Sequence of chain 1.E:
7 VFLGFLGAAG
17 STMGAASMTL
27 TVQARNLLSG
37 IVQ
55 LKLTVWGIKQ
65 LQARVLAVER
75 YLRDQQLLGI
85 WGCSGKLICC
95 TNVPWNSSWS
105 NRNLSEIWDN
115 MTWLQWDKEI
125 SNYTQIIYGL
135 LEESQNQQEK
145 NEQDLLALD

Binding-site contacts:
Ligand atom C3 contacts residue ASN100 of chain 1.E at 3.7 Å.
Ligand atom O7 contacts residue ASN100 of chain 1.E at 3.8 Å.
Ligand atom C8 contacts residue ASN100 of chain 1.E at 4.4 Å.
Ligand atom C5 contacts residue ASN100 of chain 1.E at 3.4 Å.
Ligand atom C2 contacts residue ASN100 of chain 1.E at 2.4 Å.
Ligand atom C5 contacts residue SER102 of chain 1.E at 3.7 Å.
Ligand atom O5 contacts residue ASN100 of chain 1.E at 2.2 Å (h-bond).
Ligand atom O6 contacts residue SER102 of chain 1.E at 3.5 Å (h-bond).
Ligand atom O5 contacts residue SER102 of chain 1.E at 3.5 Å (h-bond).
Ligand atom C7 contacts residue ASN100 of chain 1.E at 3.3 Å.
Ligand atom C6 contacts residue SER102 of chain 1.E at 4.2 Å.
Ligand atom C1 contacts residue SER102 of chain 1.E at 3.6 Å.
Ligand atom N2 contacts residue ASN100 of chain 1.E at 2.7 Å (h-bond).
Ligand atom C1 contacts residue ASN100 of chain 1.E at 1.3 Å.
Ligand atom O6 contacts residue TRP103 of chain 1.E at 4.0 Å.
Ligand atom C4 contacts residue ASN100 of chain 1.E at 4.1 Å.

The protein below binds the small molecule below.
Small molecule (SMILES): CC(=O)N[C@H]1[C@H](O[C@H]2[C@H](O)[C@@H](NC(C)=O)CO[C@@H]2CO)O[C@H](CO)[C@@H](O)[C@@H]1O